Sequence of chain 1.A:
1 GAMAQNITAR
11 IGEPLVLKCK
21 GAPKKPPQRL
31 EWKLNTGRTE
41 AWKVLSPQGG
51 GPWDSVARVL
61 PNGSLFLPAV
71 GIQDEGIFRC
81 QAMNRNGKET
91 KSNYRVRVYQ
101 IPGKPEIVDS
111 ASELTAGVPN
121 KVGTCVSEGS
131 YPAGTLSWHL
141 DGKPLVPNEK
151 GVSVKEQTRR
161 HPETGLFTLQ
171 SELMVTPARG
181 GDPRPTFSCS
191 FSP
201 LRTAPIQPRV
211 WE

This protein binds this small molecule.
Small molecule (SMILES): Oc1cccc(Oc2ccccc2)c1

Binding-site contacts:
Ligand atom C07 contacts residue ASP54 of chain 1.A at 4.0 Å.
Ligand atom O06 contacts residue ASP54 of chain 1.A at 4.1 Å.
Ligand atom O06 contacts residue PHE66 of chain 1.A at 3.9 Å.
Ligand atom C09 contacts residue PRO68 of chain 1.A at 4.0 Å (hydrophobic).
Ligand atom C04 contacts residue ASP54 of chain 1.A at 3.9 Å.
Ligand atom C02 contacts residue ARG58 of chain 1.A at 3.3 Å.
Ligand atom O06 contacts residue ARG58 of chain 1.A at 3.8 Å.
Ligand atom C09 contacts residue ARG58 of chain 1.A at 4.0 Å.
Ligand atom C04 contacts residue PRO68 of chain 1.A at 4.3 Å (hydrophobic).
Ligand atom O06 contacts residue PRO68 of chain 1.A at 3.7 Å.
Ligand atom C04 contacts residue ARG58 of chain 1.A at 3.6 Å.
Ligand atom C09 contacts residue SER55 of chain 1.A at 4.4 Å.
Ligand atom C01 contacts residue ARG58 of chain 1.A at 3.5 Å.
Ligand atom C09 contacts residue ASP54 of chain 1.A at 3.5 Å.
Ligand atom C07 contacts residue ARG58 of chain 1.A at 3.6 Å.
Ligand atom C08 contacts residue ARG58 of chain 1.A at 3.3 Å.
Ligand atom O03 contacts residue ARG58 of chain 1.A at 3.3 Å (salt-bridge).